Binding-site contacts:
Ligand atom C6 contacts residue TYR28 of chain 1.A at 4.0 Å (hydrophobic).
Ligand atom N2 contacts residue TYR28 of chain 1.A at 4.3 Å.
Ligand atom C1 contacts residue ASN61 of chain 1.A at 3.2 Å.
Ligand atom C1 contacts residue TYR28 of chain 1.A at 4.3 Å (hydrophobic).
Ligand atom O5 contacts residue ASN61 of chain 1.A at 2.9 Å (h-bond).
Ligand atom C5 contacts residue ASN61 of chain 1.A at 3.6 Å.
Ligand atom C6 contacts residue ASN61 of chain 1.A at 4.0 Å.
Ligand atom O6 contacts residue ASN30 of chain 1.A at 4.3 Å.
Ligand atom C2 contacts residue TYR28 of chain 1.A at 4.3 Å (hydrophobic).
Ligand atom O5 contacts residue TYR28 of chain 1.A at 4.0 Å.

This protein binds this small molecule.
Small molecule (SMILES): CC(=O)N[C@@H]1[C@@H](O)[C@H](O)[C@@H](CO)O[C@H]1O

Sequence of chain 1.A:
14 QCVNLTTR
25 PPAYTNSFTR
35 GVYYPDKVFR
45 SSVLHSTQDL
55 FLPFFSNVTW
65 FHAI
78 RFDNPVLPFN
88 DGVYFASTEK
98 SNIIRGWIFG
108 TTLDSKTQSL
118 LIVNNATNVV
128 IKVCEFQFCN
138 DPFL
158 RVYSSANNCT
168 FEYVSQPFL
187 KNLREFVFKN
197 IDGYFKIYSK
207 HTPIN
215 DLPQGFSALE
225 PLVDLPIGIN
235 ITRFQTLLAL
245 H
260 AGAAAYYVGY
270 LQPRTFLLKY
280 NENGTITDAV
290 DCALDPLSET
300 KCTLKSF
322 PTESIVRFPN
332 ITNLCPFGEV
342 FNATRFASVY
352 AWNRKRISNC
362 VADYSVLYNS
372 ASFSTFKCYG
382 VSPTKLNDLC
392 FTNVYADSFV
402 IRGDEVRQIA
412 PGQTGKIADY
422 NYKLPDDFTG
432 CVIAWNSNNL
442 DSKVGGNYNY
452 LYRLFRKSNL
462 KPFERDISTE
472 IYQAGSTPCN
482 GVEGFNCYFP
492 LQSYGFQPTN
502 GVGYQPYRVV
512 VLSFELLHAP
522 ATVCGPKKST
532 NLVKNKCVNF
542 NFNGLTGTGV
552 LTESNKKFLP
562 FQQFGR